A protein and the small-molecule ligand that binds it are described below.
Small molecule (SMILES): CC(=O)N[C@H]1[C@H](O[C@H]2[C@H](O)[C@@H](NC(C)=O)CO[C@@H]2CO)O[C@H](CO)[C@@H](O[C@@H]2O[C@H](CO[C@H]3O[C@H](CO)[C@@H](O)[C@H](O)[C@@H]3O)[C@@H](O)[C@H](O[C@H]3O[C@H](CO)[C@@H](O)[C@H](O)[C@@H]3O)[C@@H]2O)[C@@H]1O

Sequence of chain 1.B:
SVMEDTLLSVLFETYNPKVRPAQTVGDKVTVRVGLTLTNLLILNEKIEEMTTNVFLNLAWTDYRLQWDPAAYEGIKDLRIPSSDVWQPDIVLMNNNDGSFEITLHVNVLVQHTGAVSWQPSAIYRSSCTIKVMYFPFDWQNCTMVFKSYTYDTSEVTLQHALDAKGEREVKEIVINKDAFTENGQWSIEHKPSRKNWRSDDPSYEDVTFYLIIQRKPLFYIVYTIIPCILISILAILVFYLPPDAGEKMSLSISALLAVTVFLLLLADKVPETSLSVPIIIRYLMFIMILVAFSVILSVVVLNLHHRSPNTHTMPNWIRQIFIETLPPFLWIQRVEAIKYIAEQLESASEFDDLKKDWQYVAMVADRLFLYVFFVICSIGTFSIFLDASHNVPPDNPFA

Binding-site contacts:
Ligand atom O3 contacts residue PHE468 of chain 1.B at 3.4 Å.
Ligand atom C7 contacts residue ASN141 of chain 1.B at 3.5 Å.
Ligand atom C2 contacts residue ARG194 of chain 1.B at 3.2 Å.
Ligand atom N2 contacts residue ARG194 of chain 1.B at 3.6 Å.
Ligand atom C8 contacts residue TRP139 of chain 1.B at 4.1 Å (hydrophobic).
Ligand atom O4 contacts residue ALA469 of chain 1.B at 3.6 Å.
Ligand atom C7 contacts residue ASN196 of chain 1.B at 3.8 Å.
Ligand atom C7 contacts residue TYR210 of chain 1.B at 3.7 Å (hydrophobic).
Ligand atom O3 contacts residue PRO467 of chain 1.B at 3.9 Å.
Ligand atom C8 contacts residue PRO467 of chain 1.B at 3.3 Å (hydrophobic).
Ligand atom C6 contacts residue ARG194 of chain 1.B at 3.8 Å.
Ligand atom O7 contacts residue ASN141 of chain 1.B at 3.7 Å.
Ligand atom C1 contacts residue ASN141 of chain 1.B at 1.4 Å.
Ligand atom O7 contacts residue TYR210 of chain 1.B at 2.7 Å (h-bond).
Ligand atom N2 contacts residue PRO467 of chain 1.B at 3.2 Å (h-bond).
Ligand atom C3 contacts residue PRO467 of chain 1.B at 4.1 Å (hydrophobic).
Ligand atom C6 contacts residue PHE468 of chain 1.B at 3.7 Å (hydrophobic).
Ligand atom O3 contacts residue ALA469 of chain 1.B at 4.0 Å.
Ligand atom C3 contacts residue ALA469 of chain 1.B at 3.7 Å (hydrophobic).
Ligand atom C7 contacts residue PRO467 of chain 1.B at 3.7 Å (hydrophobic).
Ligand atom C8 contacts residue PRO464 of chain 1.B at 4.0 Å (hydrophobic).
Ligand atom O6 contacts residue PHE468 of chain 1.B at 3.2 Å.
Ligand atom O7 contacts residue ASN196 of chain 1.B at 3.3 Å (h-bond).
Ligand atom C1 contacts residue ARG194 of chain 1.B at 4.0 Å.
Ligand atom O6 contacts residue THR143 of chain 1.B at 3.4 Å.
Ligand atom C3 contacts residue ASN141 of chain 1.B at 3.8 Å.
Ligand atom O3 contacts residue ARG194 of chain 1.B at 4.0 Å.
Ligand atom C3 contacts residue ARG194 of chain 1.B at 4.1 Å.
Ligand atom C5 contacts residue ASN141 of chain 1.B at 3.6 Å.
Ligand atom O7 contacts residue ARG194 of chain 1.B at 2.3 Å (salt-bridge).
Ligand atom C5 contacts residue TYR210 of chain 1.B at 3.7 Å (hydrophobic).
Ligand atom C2 contacts residue ASN141 of chain 1.B at 2.4 Å.
Ligand atom O7 contacts residue TRP139 of chain 1.B at 3.8 Å.
Ligand atom C8 contacts residue ASN196 of chain 1.B at 3.5 Å.
Ligand atom O5 contacts residue ASN141 of chain 1.B at 2.3 Å (h-bond).
Ligand atom C8 contacts residue ILE212 of chain 1.B at 3.7 Å (hydrophobic).
Ligand atom C7 contacts residue ARG194 of chain 1.B at 3.2 Å.
Ligand atom N2 contacts residue ASN141 of chain 1.B at 2.9 Å (h-bond).
Ligand atom O4 contacts residue ARG194 of chain 1.B at 3.8 Å.
Ligand atom O6 contacts residue TYR210 of chain 1.B at 3.5 Å.